Binding-site contacts:
Ligand atom C1 contacts residue PRO77 of chain 1.F at 3.6 Å (hydrophobic).
Ligand atom C6 contacts residue ARG188 of chain 1.F at 4.0 Å.
Ligand atom C4 contacts residue ILE169 of chain 1.F at 3.9 Å (hydrophobic).
Ligand atom C3 contacts residue ILE74 of chain 1.F at 4.2 Å (hydrophobic).
Ligand atom C2 contacts residue GLY76 of chain 1.F at 3.8 Å.
Ligand atom C6 contacts residue PRO77 of chain 1.F at 3.8 Å (hydrophobic).
Ligand atom C contacts residue ARG188 of chain 1.F at 3.5 Å.
Ligand atom O1 contacts residue HIS193 of chain 1.F at 3.1 Å (h-bond).
Ligand atom C4 contacts residue PRO77 of chain 1.F at 3.7 Å (hydrophobic).
Ligand atom O1 contacts residue FE1 of chain 1.JA at 2.0 Å.
Ligand atom C5 contacts residue LEU49 of chain 1.F at 3.9 Å (hydrophobic).
Ligand atom C1 contacts residue FE1 of chain 1.JA at 3.7 Å.
Ligand atom O1 contacts residue ARG188 of chain 1.F at 2.5 Å (salt-bridge).
Ligand atom C2 contacts residue ARG188 of chain 1.F at 3.8 Å.
Ligand atom N contacts residue TYR133 of chain 1.F at 3.8 Å.
Ligand atom C contacts residue TYR133 of chain 1.F at 4.1 Å (hydrophobic).
Ligand atom N contacts residue PRO77 of chain 1.F at 4.0 Å.
Ligand atom C contacts residue FE1 of chain 1.JA at 2.3 Å.
Ligand atom C5 contacts residue ILE169 of chain 1.F at 3.5 Å (hydrophobic).
Ligand atom C contacts residue HIS191 of chain 1.F at 3.6 Å.
Ligand atom C3 contacts residue ARG188 of chain 1.F at 4.2 Å.
Ligand atom N contacts residue FE1 of chain 1.JA at 2.3 Å.
Ligand atom N contacts residue HIS191 of chain 1.F at 4.1 Å.
Ligand atom N contacts residue TYR78 of chain 1.F at 4.1 Å.
Ligand atom O1 contacts residue TYR133 of chain 1.F at 3.8 Å.
Ligand atom C2 contacts residue ILE74 of chain 1.F at 4.0 Å (hydrophobic).
Ligand atom C3 contacts residue PRO77 of chain 1.F at 3.6 Å (hydrophobic).
Ligand atom C6 contacts residue TYR78 of chain 1.F at 3.9 Å (hydrophobic).
Ligand atom C4 contacts residue VAL53 of chain 1.F at 3.5 Å (hydrophobic).
Ligand atom N contacts residue HIS193 of chain 1.F at 2.8 Å (h-bond).
Ligand atom C1 contacts residue ARG188 of chain 1.F at 3.7 Å.
Ligand atom C contacts residue HIS193 of chain 1.F at 3.3 Å.
Ligand atom O1 contacts residue HIS191 of chain 1.F at 2.6 Å (h-bond).
Ligand atom O2 contacts residue TYR78 of chain 1.F at 3.2 Å.
Ligand atom O2 contacts residue FE1 of chain 1.JA at 2.2 Å.
Ligand atom O2 contacts residue HIS193 of chain 1.F at 3.0 Å (h-bond).
Ligand atom O2 contacts residue TYR133 of chain 1.F at 3.1 Å (h-bond).
Ligand atom C2 contacts residue PRO77 of chain 1.F at 3.5 Å (hydrophobic).
Ligand atom C4 contacts residue LEU49 of chain 1.F at 4.0 Å (hydrophobic).
Ligand atom C5 contacts residue PRO77 of chain 1.F at 3.8 Å (hydrophobic).

A protein and the small-molecule ligand that binds it are described below.
Small molecule (SMILES): O=C(NO)c1ccccc1

Sequence of chain 1.F:
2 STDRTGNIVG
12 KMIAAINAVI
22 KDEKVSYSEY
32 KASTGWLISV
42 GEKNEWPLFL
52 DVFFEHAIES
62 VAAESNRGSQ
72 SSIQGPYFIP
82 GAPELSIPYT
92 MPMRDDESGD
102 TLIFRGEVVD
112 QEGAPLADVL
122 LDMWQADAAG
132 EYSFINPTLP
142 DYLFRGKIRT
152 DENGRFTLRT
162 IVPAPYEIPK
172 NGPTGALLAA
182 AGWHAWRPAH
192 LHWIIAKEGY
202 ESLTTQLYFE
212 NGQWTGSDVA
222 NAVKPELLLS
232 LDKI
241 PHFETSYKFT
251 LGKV